Binding-site contacts:
Ligand atom C1 contacts residue NAD1 of chain 1.DA at 3.8 Å.
Ligand atom C14 contacts residue TYR176 of chain 1.G at 3.5 Å (hydrophobic).
Ligand atom C5 contacts residue ALA114 of chain 1.G at 3.5 Å (hydrophobic).
Ligand atom C13 contacts residue TYR176 of chain 1.G at 3.4 Å (hydrophobic).
Ligand atom C9 contacts residue ALA216 of chain 1.G at 3.2 Å (hydrophobic).
Ligand atom C20 contacts residue TYR176 of chain 1.G at 3.3 Å (hydrophobic).
Ligand atom C3 contacts residue PHE113 of chain 1.G at 3.6 Å (hydrophobic).
Ligand atom C23 contacts residue TYR166 of chain 1.G at 3.4 Å (hydrophobic).
Ligand atom C6 contacts residue LEU119 of chain 1.G at 3.3 Å (hydrophobic).
Ligand atom C3 contacts residue MET179 of chain 1.G at 3.8 Å (hydrophobic).
Ligand atom O18 contacts residue PRO174 of chain 1.G at 3.7 Å.
Ligand atom C10 contacts residue NAD1 of chain 1.DA at 3.3 Å.
Ligand atom C19 contacts residue TYR176 of chain 1.G at 3.6 Å (hydrophobic).
Ligand atom O21 contacts residue SER175 of chain 1.G at 3.8 Å.
Ligand atom C20 contacts residue SER175 of chain 1.G at 3.4 Å.
Ligand atom C20 contacts residue PRO174 of chain 1.G at 3.2 Å (hydrophobic).
Ligand atom N15 contacts residue TYR176 of chain 1.G at 2.8 Å (h-bond).
Ligand atom O18 contacts residue MET226 of chain 1.G at 3.5 Å (h-bond).
Ligand atom C7 contacts residue LEU119 of chain 1.G at 3.5 Å (hydrophobic).
Ligand atom C2 contacts residue TYR176 of chain 1.G at 3.9 Å (hydrophobic).
Ligand atom C3 contacts residue ALA112 of chain 1.G at 3.6 Å (hydrophobic).
Ligand atom C10 contacts residue ALA112 of chain 1.G at 3.7 Å (hydrophobic).
Ligand atom C14 contacts residue NAD1 of chain 1.DA at 3.3 Å.
Ligand atom N12 contacts residue TYR176 of chain 1.G at 3.6 Å.
Ligand atom C1 contacts residue PHE223 of chain 1.G at 3.6 Å (hydrophobic).
Ligand atom C16 contacts residue PHE223 of chain 1.G at 3.5 Å (hydrophobic).
Ligand atom C11 contacts residue TYR176 of chain 1.G at 3.8 Å (hydrophobic).
Ligand atom C8 contacts residue ALA216 of chain 1.G at 3.8 Å (hydrophobic).
Ligand atom C5 contacts residue PHE113 of chain 1.G at 3.5 Å (hydrophobic).
Ligand atom C22 contacts residue TYR176 of chain 1.G at 3.3 Å (hydrophobic).
Ligand atom C17 contacts residue TYR176 of chain 1.G at 3.5 Å (hydrophobic).
Ligand atom C20 contacts residue MET226 of chain 1.G at 3.5 Å (hydrophobic).
Ligand atom C7 contacts residue ALA216 of chain 1.G at 3.6 Å (hydrophobic).
Ligand atom N15 contacts residue NAD1 of chain 1.DA at 2.8 Å (h-bond).
Ligand atom C19 contacts residue MET226 of chain 1.G at 3.8 Å (hydrophobic).
Ligand atom C5 contacts residue ALA112 of chain 1.G at 3.9 Å (hydrophobic).
Ligand atom C2 contacts residue PHE223 of chain 1.G at 3.4 Å (hydrophobic).
Ligand atom O21 contacts residue TYR176 of chain 1.G at 3.6 Å.
Ligand atom C13 contacts residue NAD1 of chain 1.DA at 3.6 Å.
Ligand atom C11 contacts residue ALA216 of chain 1.G at 3.9 Å (hydrophobic).

Sequence of chain 1.G:
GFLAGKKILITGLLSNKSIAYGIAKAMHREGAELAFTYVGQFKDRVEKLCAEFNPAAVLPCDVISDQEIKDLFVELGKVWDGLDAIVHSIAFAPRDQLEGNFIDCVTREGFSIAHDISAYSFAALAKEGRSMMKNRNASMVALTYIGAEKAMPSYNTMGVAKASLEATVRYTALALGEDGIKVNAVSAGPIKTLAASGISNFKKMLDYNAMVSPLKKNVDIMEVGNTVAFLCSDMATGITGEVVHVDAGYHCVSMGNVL

The protein below binds the small molecule below.
Small molecule (SMILES): c1cc2c(cc1Cn1cnc3cc4c(cc31)CCCC4)OCO2